Binding-site contacts:
Ligand atom C23 contacts residue ILE282 of chain 1.D at 3.3 Å (hydrophobic).
Ligand atom C20 contacts residue ILE282 of chain 1.D at 3.6 Å (hydrophobic).
Ligand atom C5 contacts residue SER398 of chain 1.D at 4.0 Å.
Ligand atom C4 contacts residue PHE185 of chain 1.D at 4.0 Å (hydrophobic).
Ligand atom O2 contacts residue HIS193 of chain 1.D at 3.0 Å (h-bond).
Ligand atom C24 contacts residue PHE215 of chain 1.D at 3.8 Å (hydrophobic).
Ligand atom C20 contacts residue HIS193 of chain 1.D at 4.1 Å.
Ligand atom N1 contacts residue ILE282 of chain 1.D at 3.2 Å (h-bond).
Ligand atom C23 contacts residue LYS391 of chain 1.D at 3.8 Å.
Ligand atom C19 contacts residue TYR290 of chain 1.D at 4.0 Å (hydrophobic).
Ligand atom C15 contacts residue LEU208 of chain 1.D at 3.9 Å (hydrophobic).
Ligand atom C16 contacts residue THR212 of chain 1.D at 3.6 Å.
Ligand atom C1 contacts residue PHE283 of chain 1.D at 3.7 Å (hydrophobic).
Ligand atom C24 contacts residue SER398 of chain 1.D at 4.1 Å.
Ligand atom C24 contacts residue LEU374 of chain 1.D at 4.1 Å (hydrophobic).
Ligand atom C15 contacts residue PHE283 of chain 1.D at 4.0 Å (hydrophobic).
Ligand atom C11 contacts residue TRP294 of chain 1.D at 4.1 Å (hydrophobic).
Ligand atom C24 contacts residue PHE185 of chain 1.D at 3.9 Å (hydrophobic).
Ligand atom C11 contacts residue MET378 of chain 1.D at 4.0 Å (hydrophobic).
Ligand atom C14 contacts residue PHE192 of chain 1.D at 3.7 Å (hydrophobic).
Ligand atom C13 contacts residue VAL211 of chain 1.D at 4.1 Å (hydrophobic).
Ligand atom C19 contacts residue THR212 of chain 1.D at 3.9 Å.
Ligand atom C15 contacts residue THR212 of chain 1.D at 3.9 Å.
Ligand atom C3 contacts residue PHE283 of chain 1.D at 3.3 Å (hydrophobic).
Ligand atom O2 contacts residue ALA395 of chain 1.D at 3.8 Å.
Ligand atom C8 contacts residue MET378 of chain 1.D at 3.8 Å (hydrophobic).
Ligand atom C10 contacts residue PHE192 of chain 1.D at 4.1 Å (hydrophobic).
Ligand atom C22 contacts residue PHE123 of chain 1.D at 3.9 Å (hydrophobic).
Ligand atom C17 contacts residue ILE282 of chain 1.D at 3.1 Å (hydrophobic).
Ligand atom C2 contacts residue PHE185 of chain 1.D at 3.5 Å (hydrophobic).
Ligand atom C21 contacts residue PHE394 of chain 1.D at 4.1 Å (hydrophobic).
Ligand atom C21 contacts residue ILE282 of chain 1.D at 3.6 Å (hydrophobic).
Ligand atom C22 contacts residue HIS193 of chain 1.D at 3.9 Å.
Ligand atom C4 contacts residue PHE189 of chain 1.D at 3.8 Å (hydrophobic).
Ligand atom C9 contacts residue SER188 of chain 1.D at 4.1 Å.
Ligand atom O1 contacts residue HIS193 of chain 1.D at 3.5 Å (h-bond).
Ligand atom C5 contacts residue PHE283 of chain 1.D at 3.9 Å (hydrophobic).
Ligand atom C8 contacts residue PHE215 of chain 1.D at 4.2 Å (hydrophobic).
Ligand atom C8 contacts residue LEU374 of chain 1.D at 4.0 Å (hydrophobic).
Ligand atom C19 contacts residue LEU208 of chain 1.D at 3.9 Å (hydrophobic).

Sequence of chain 1.D:
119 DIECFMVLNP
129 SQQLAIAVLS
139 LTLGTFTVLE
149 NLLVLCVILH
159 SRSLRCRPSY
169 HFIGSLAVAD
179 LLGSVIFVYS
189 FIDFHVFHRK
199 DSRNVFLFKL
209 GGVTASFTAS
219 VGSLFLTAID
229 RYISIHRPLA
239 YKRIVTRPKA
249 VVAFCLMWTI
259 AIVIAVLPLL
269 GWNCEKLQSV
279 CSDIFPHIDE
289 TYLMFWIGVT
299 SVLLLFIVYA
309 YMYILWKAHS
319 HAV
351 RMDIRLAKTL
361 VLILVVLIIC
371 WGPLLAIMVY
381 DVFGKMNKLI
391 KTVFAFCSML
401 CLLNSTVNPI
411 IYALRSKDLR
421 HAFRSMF

A protein and the small-molecule ligand that binds it are described below.
Small molecule (SMILES): CCCCC/C=C\[C@H](C)/C=C\C/C=C\C/C=C\CCCC(=O)N[C@H](C)CO